A protein and the small-molecule ligand that binds it are described below.
Small molecule (SMILES): OC[C@H]1O[C@@](CO)(O[C@H]2O[C@H](CO)[C@@H](O)[C@H](O)[C@H]2O)[C@@H](O)[C@@H]1O

Sequence of chain 1.B:
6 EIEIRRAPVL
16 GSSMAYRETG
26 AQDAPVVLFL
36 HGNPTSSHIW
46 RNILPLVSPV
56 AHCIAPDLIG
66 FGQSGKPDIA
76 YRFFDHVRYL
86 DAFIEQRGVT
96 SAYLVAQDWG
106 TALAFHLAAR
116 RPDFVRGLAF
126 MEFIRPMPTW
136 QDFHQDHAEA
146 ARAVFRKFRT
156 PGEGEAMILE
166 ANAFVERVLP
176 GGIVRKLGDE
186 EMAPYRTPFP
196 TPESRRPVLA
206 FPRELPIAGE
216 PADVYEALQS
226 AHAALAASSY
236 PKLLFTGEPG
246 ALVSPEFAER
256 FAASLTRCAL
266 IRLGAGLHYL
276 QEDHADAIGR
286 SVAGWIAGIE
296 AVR

Sequence of chain 1.A:
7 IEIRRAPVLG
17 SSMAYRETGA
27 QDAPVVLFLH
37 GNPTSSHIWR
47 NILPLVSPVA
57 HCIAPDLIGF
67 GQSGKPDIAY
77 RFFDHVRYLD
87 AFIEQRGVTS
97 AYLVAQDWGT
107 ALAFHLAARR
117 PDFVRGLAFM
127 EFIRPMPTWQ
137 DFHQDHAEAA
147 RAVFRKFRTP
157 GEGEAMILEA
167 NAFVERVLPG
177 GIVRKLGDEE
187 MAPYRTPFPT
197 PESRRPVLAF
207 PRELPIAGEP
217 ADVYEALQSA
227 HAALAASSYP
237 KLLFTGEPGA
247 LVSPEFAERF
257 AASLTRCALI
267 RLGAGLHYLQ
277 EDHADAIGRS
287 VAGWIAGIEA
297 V

Binding-site contacts:
Ligand atom C1 contacts residue ARG262 of chain 1.B at 4.1 Å.
Ligand atom C2 contacts residue ALA292 of chain 1.A at 4.3 Å (hydrophobic).
Ligand atom O6 contacts residue VAL55 of chain 1.A at 3.9 Å.
Ligand atom O4 contacts residue PRO54 of chain 1.A at 4.3 Å.
Ligand atom O3 contacts residue CYS263 of chain 1.B at 3.3 Å (h-bond).
Ligand atom C6 contacts residue ALA292 of chain 1.A at 4.4 Å (hydrophobic).
Ligand atom C3 contacts residue ALA264 of chain 1.B at 4.0 Å (hydrophobic).
Ligand atom O6 contacts residue GLU295 of chain 1.A at 3.4 Å.
Ligand atom O4 contacts residue VAL55 of chain 1.A at 4.0 Å.
Ligand atom C1 contacts residue GLU295 of chain 1.A at 3.5 Å.
Ligand atom C5 contacts residue GLU295 of chain 1.A at 4.2 Å.
Ligand atom O5 contacts residue GLU295 of chain 1.A at 3.3 Å.
Ligand atom O5 contacts residue ALA292 of chain 1.A at 3.7 Å.
Ligand atom C6 contacts residue PRO30 of chain 1.A at 4.1 Å (hydrophobic).
Ligand atom O2 contacts residue ARG262 of chain 1.B at 3.3 Å.
Ligand atom C2 contacts residue GLU295 of chain 1.A at 3.6 Å.
Ligand atom C1 contacts residue CYS263 of chain 1.B at 4.3 Å (hydrophobic).
Ligand atom C6 contacts residue ILE291 of chain 1.A at 4.3 Å (hydrophobic).
Ligand atom O6 contacts residue PRO30 of chain 1.A at 4.3 Å.
Ligand atom O1 contacts residue ALA264 of chain 1.B at 3.8 Å.
Ligand atom C6 contacts residue GLU295 of chain 1.A at 3.9 Å.
Ligand atom O1 contacts residue ALA292 of chain 1.A at 2.6 Å (h-bond).
Ligand atom C3 contacts residue CYS263 of chain 1.B at 4.0 Å (hydrophobic).
Ligand atom C6 contacts residue VAL55 of chain 1.A at 3.2 Å (hydrophobic).
Ligand atom O3 contacts residue ALA264 of chain 1.B at 4.3 Å.
Ligand atom C5 contacts residue ALA292 of chain 1.A at 4.0 Å (hydrophobic).
Ligand atom C1 contacts residue ALA296 of chain 1.A at 3.9 Å (hydrophobic).
Ligand atom C6 contacts residue GLU295 of chain 1.A at 3.8 Å.
Ligand atom O2 contacts residue ALA296 of chain 1.A at 4.2 Å.
Ligand atom O2 contacts residue GLU295 of chain 1.A at 4.2 Å.
Ligand atom O1 contacts residue ARG262 of chain 1.B at 4.4 Å.
Ligand atom C6 contacts residue PRO30 of chain 1.A at 4.2 Å (hydrophobic).
Ligand atom C5 contacts residue VAL55 of chain 1.A at 4.3 Å (hydrophobic).
Ligand atom C1 contacts residue ALA292 of chain 1.A at 3.6 Å (hydrophobic).
Ligand atom O6 contacts residue PRO30 of chain 1.A at 3.5 Å.
Ligand atom O5 contacts residue GLU295 of chain 1.A at 3.5 Å.
Ligand atom C2 contacts residue ARG262 of chain 1.B at 4.3 Å.
Ligand atom C1 contacts residue ALA296 of chain 1.A at 4.1 Å (hydrophobic).
Ligand atom O6 contacts residue GLU295 of chain 1.A at 2.9 Å (salt-bridge).
Ligand atom O1 contacts residue ALA296 of chain 1.A at 3.7 Å.